The small molecule below binds the protein below.
Small molecule (SMILES): CC[C@H](C)[C@H](NC(=O)CNC(=O)[C@@H](NC(=O)[C@H](C)N)C(C)C)C(=O)NCC(=O)N[C@@H](C)C(=O)N[C@H](C(=O)N[C@H](C=O)Cc1ccccc1)C(C)C

Sequence of chain 1.K:
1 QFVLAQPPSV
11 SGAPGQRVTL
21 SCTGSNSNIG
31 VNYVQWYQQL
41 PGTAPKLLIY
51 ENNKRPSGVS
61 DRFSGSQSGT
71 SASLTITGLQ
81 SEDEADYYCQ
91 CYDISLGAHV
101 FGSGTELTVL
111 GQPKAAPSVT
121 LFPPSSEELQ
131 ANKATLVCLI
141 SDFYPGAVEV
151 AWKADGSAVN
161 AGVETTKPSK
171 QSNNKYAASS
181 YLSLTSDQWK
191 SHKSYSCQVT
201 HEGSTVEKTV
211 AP

Sequence of chain 1.J:
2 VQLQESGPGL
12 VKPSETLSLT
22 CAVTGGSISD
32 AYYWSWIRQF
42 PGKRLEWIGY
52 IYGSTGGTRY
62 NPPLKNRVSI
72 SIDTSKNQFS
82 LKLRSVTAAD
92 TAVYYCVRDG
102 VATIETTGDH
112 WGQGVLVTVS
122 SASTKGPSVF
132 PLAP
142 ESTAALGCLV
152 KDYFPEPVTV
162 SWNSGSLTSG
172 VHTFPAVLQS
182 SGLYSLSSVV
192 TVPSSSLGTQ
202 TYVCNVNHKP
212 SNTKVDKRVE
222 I

Binding-site contacts:
Ligand atom O contacts residue GLN35 of chain 1.K at 3.8 Å.
Ligand atom CA contacts residue ASP110 of chain 1.J at 3.8 Å.
Ligand atom CA contacts residue TYR34 of chain 1.J at 3.8 Å (hydrophobic).
Ligand atom CB contacts residue GLY101 of chain 1.J at 3.7 Å.
Ligand atom O contacts residue GLU51 of chain 1.K at 3.5 Å.
Ligand atom O contacts residue ASP110 of chain 1.J at 3.5 Å.
Ligand atom CG2 contacts residue TYR50 of chain 1.K at 3.7 Å (hydrophobic).
Ligand atom CG1 contacts residue ASN32 of chain 1.K at 3.4 Å.
Ligand atom CE1 contacts residue TYR33 of chain 1.K at 3.0 Å (hydrophobic).
Ligand atom O contacts residue HIS99 of chain 1.K at 3.5 Å.
Ligand atom CG1 contacts residue TYR92 of chain 1.K at 3.5 Å (hydrophobic).
Ligand atom CG1 contacts residue GLN90 of chain 1.K at 3.3 Å.
Ligand atom CG2 contacts residue TYR92 of chain 1.K at 3.5 Å (hydrophobic).
Ligand atom N contacts residue GLU51 of chain 1.K at 2.4 Å (salt-bridge).
Ligand atom O contacts residue TYR51 of chain 1.J at 3.1 Å (h-bond).
Ligand atom N contacts residue TYR34 of chain 1.J at 3.4 Å.
Ligand atom O contacts residue GLY101 of chain 1.J at 2.7 Å (h-bond).
Ligand atom CA contacts residue TYR50 of chain 1.K at 3.9 Å (hydrophobic).
Ligand atom CG1 contacts residue GLY101 of chain 1.J at 3.9 Å.
Ligand atom CD1 contacts residue ILE38 of chain 1.J at 3.8 Å (hydrophobic).
Ligand atom CA contacts residue TYR34 of chain 1.J at 3.5 Å (hydrophobic).
Ligand atom CD1 contacts residue PHE101 of chain 1.K at 3.8 Å (hydrophobic).
Ligand atom CA contacts residue TYR37 of chain 1.K at 3.5 Å (hydrophobic).
Ligand atom CG2 contacts residue TRP48 of chain 1.J at 3.9 Å (hydrophobic).
Ligand atom O contacts residue ASP100 of chain 1.J at 3.3 Å.
Ligand atom CG1 contacts residue THR107 of chain 1.J at 3.8 Å.
Ligand atom O contacts residue ASP100 of chain 1.J at 3.7 Å.
Ligand atom CA contacts residue GLU51 of chain 1.K at 3.4 Å.
Ligand atom CD1 contacts residue GLN90 of chain 1.K at 3.9 Å.
Ligand atom CG2 contacts residue SER36 of chain 1.J at 3.8 Å.
Ligand atom CD1 contacts residue TYR33 of chain 1.K at 3.2 Å (hydrophobic).
Ligand atom CG2 contacts residue TYR51 of chain 1.J at 3.7 Å (hydrophobic).
Ligand atom C contacts residue GLU51 of chain 1.K at 3.7 Å.
Ligand atom C contacts residue GLY101 of chain 1.J at 3.9 Å.
Ligand atom O contacts residue TYR50 of chain 1.K at 3.7 Å.
Ligand atom O contacts residue GLN35 of chain 1.K at 3.7 Å.
Ligand atom CB contacts residue TYR34 of chain 1.J at 3.2 Å (hydrophobic).
Ligand atom CG1 contacts residue GLY109 of chain 1.J at 3.8 Å.
Ligand atom CG2 contacts residue ALA103 of chain 1.J at 3.9 Å (hydrophobic).
Ligand atom CG2 contacts residue VAL102 of chain 1.J at 3.4 Å (hydrophobic).